Binding-site contacts:
Ligand atom O1 contacts residue ASN110 of chain 1.A at 3.0 Å (h-bond).
Ligand atom N3 contacts residue GLU63 of chain 1.A at 3.8 Å.
Ligand atom C4 contacts residue PHE116 of chain 1.A at 4.3 Å (hydrophobic).
Ligand atom C10 contacts residue VAL64 of chain 1.A at 4.1 Å (hydrophobic).
Ligand atom C9 contacts residue VAL64 of chain 1.A at 3.8 Å (hydrophobic).
Ligand atom C1 contacts residue VAL59 of chain 1.A at 4.0 Å (hydrophobic).
Ligand atom N1 contacts residue ASN110 of chain 1.A at 4.5 Å.
Ligand atom C4 contacts residue ASN110 of chain 1.A at 3.6 Å.
Ligand atom C6 contacts residue VAL59 of chain 1.A at 3.9 Å (hydrophobic).
Ligand atom C3 contacts residue ASN110 of chain 1.A at 3.8 Å.
Ligand atom C11 contacts residue GLU63 of chain 1.A at 3.8 Å.
Ligand atom C2 contacts residue VAL59 of chain 1.A at 3.7 Å (hydrophobic).
Ligand atom C1 contacts residue PHE55 of chain 1.A at 4.3 Å (hydrophobic).
Ligand atom N2 contacts residue PHE116 of chain 1.A at 4.1 Å.
Ligand atom N4 contacts residue VAL64 of chain 1.A at 4.1 Å.
Ligand atom C10 contacts residue GLU63 of chain 1.A at 4.1 Å.
Ligand atom O1 contacts residue TYR109 of chain 1.A at 4.4 Å.
Ligand atom N1 contacts residue VAL59 of chain 1.A at 3.8 Å.
Ligand atom C3 contacts residue VAL59 of chain 1.A at 4.4 Å (hydrophobic).
Ligand atom C12 contacts residue VAL64 of chain 1.A at 4.3 Å (hydrophobic).
Ligand atom N2 contacts residue VAL64 of chain 1.A at 4.2 Å.
Ligand atom C8 contacts residue VAL64 of chain 1.A at 3.5 Å (hydrophobic).
Ligand atom C2 contacts residue ASN110 of chain 1.A at 3.8 Å.
Ligand atom O1 contacts residue CYS106 of chain 1.A at 4.3 Å.
Ligand atom C1 contacts residue ILE54 of chain 1.A at 4.0 Å (hydrophobic).
Ligand atom O1 contacts residue VAL59 of chain 1.A at 4.0 Å.
Ligand atom C4 contacts residue TYR109 of chain 1.A at 4.2 Å (hydrophobic).
Ligand atom C9 contacts residue GLU63 of chain 1.A at 4.3 Å.
Ligand atom C3 contacts residue TYR109 of chain 1.A at 3.8 Å (hydrophobic).
Ligand atom C12 contacts residue GLU63 of chain 1.A at 3.7 Å.
Ligand atom C7 contacts residue VAL64 of chain 1.A at 3.7 Å (hydrophobic).
Ligand atom C5 contacts residue PHE116 of chain 1.A at 3.7 Å (hydrophobic).
Ligand atom O1 contacts residue TYR67 of chain 1.A at 4.5 Å.
Ligand atom N4 contacts residue GLU63 of chain 1.A at 4.1 Å.

Sequence of chain 1.A:
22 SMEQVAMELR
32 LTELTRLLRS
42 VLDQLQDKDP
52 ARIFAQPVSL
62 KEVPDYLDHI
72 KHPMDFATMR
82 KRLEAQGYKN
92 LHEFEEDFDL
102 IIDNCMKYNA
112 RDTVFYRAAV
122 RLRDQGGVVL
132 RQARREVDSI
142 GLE

A small-molecule ligand and the protein it binds are described below.
Small molecule (SMILES): CC(=O)N1CCN(c2ccc(C#N)cn2)CC1